Binding-site contacts:
Ligand atom N2 contacts residue ASN165 of chain 1.A at 2.9 Å (h-bond).
Ligand atom C1 contacts residue ASN165 of chain 1.A at 1.8 Å.
Ligand atom O7 contacts residue ASN165 of chain 1.A at 2.3 Å (h-bond).
Ligand atom C5 contacts residue ASN165 of chain 1.A at 4.1 Å.
Ligand atom C2 contacts residue ASN165 of chain 1.A at 2.9 Å.
Ligand atom C7 contacts residue ASN165 of chain 1.A at 2.6 Å.
Ligand atom C8 contacts residue ASN165 of chain 1.A at 3.7 Å.
Ligand atom C1 contacts residue ASN164 of chain 1.A at 4.1 Å.
Ligand atom C3 contacts residue ASN165 of chain 1.A at 4.2 Å.
Ligand atom O5 contacts residue ASN164 of chain 1.A at 3.5 Å (h-bond).
Ligand atom O5 contacts residue ASN165 of chain 1.A at 2.9 Å (h-bond).

A protein and the small-molecule ligand that binds it are described below.
Small molecule (SMILES): CC(=O)N[C@H]1[C@H](O[C@H]2[C@H](O)[C@@H](NC(C)=O)CO[C@@H]2CO)O[C@H](CO)[C@@H](O)[C@@H]1O

Sequence of chain 1.A:
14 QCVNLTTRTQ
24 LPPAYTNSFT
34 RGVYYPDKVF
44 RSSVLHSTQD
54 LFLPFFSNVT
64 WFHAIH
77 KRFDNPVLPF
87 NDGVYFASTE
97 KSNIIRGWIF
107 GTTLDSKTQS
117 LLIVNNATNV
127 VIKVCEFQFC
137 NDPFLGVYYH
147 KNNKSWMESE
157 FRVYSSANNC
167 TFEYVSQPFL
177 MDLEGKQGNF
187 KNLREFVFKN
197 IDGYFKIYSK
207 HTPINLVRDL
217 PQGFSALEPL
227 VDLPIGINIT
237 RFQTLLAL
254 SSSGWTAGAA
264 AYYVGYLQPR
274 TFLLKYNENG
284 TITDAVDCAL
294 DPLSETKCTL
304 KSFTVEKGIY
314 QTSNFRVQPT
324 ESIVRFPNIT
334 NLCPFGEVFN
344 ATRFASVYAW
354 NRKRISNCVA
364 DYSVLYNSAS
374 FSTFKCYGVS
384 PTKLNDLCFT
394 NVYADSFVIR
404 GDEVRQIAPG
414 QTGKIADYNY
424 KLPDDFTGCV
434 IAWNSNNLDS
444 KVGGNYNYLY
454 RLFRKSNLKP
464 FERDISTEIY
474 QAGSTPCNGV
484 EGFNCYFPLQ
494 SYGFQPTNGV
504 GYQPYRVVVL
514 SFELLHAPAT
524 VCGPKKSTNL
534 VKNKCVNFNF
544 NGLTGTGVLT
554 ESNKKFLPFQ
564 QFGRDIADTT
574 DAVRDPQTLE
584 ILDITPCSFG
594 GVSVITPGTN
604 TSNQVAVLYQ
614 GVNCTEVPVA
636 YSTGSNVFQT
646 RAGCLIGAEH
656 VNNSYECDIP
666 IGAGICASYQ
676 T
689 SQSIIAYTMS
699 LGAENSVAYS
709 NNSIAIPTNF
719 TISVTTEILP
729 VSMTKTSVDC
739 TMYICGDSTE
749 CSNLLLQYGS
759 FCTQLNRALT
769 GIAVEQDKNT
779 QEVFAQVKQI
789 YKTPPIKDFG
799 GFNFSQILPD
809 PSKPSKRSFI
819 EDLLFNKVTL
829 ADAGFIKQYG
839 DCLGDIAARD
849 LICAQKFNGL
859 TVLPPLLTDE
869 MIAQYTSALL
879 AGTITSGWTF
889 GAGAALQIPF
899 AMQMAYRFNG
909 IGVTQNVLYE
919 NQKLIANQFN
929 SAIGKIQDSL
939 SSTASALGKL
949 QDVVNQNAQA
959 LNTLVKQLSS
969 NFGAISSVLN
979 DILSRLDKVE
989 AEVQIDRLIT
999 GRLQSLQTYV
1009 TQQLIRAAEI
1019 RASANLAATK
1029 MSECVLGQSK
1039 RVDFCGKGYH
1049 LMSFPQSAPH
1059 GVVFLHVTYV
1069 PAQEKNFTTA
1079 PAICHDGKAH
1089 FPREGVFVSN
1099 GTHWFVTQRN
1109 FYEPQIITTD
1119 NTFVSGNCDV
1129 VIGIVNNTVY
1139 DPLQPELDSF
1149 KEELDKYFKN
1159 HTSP